Sequence of chain 1.A:
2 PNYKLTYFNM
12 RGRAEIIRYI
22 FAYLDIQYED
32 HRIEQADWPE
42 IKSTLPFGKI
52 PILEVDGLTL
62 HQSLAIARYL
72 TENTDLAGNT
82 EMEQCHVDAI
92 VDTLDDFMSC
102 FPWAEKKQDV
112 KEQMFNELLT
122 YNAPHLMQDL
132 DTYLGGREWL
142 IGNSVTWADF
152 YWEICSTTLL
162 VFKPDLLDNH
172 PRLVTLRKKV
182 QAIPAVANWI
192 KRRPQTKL

Binding-site contacts:
Ligand atom N22 contacts residue MET99 of chain 1.A at 3.3 Å.
Ligand atom C15 contacts residue MET99 of chain 1.A at 4.1 Å (hydrophobic).
Ligand atom C21 contacts residue ASP96 of chain 1.A at 3.5 Å.
Ligand atom C19 contacts residue MET99 of chain 1.A at 4.0 Å (hydrophobic).
Ligand atom O8 contacts residue LEU199 of chain 1.A at 3.1 Å.
Ligand atom C5 contacts residue MET11 of chain 1.A at 4.0 Å (hydrophobic).
Ligand atom N22 contacts residue ASP96 of chain 1.A at 3.0 Å (salt-bridge).
Ligand atom C20 contacts residue ARG14 of chain 1.A at 3.3 Å.
Ligand atom C16 contacts residue GLY13 of chain 1.A at 3.4 Å.
Ligand atom C17 contacts residue TYR152 of chain 1.A at 3.5 Å (hydrophobic).
Ligand atom C21 contacts residue MET99 of chain 1.A at 3.6 Å (hydrophobic).
Ligand atom C21 contacts residue SER100 of chain 1.A at 4.0 Å.
Ligand atom N6 contacts residue GSH1 of chain 1.F at 4.1 Å.
Ligand atom O13 contacts residue TRP104 of chain 1.A at 3.0 Å.
Ligand atom C11 contacts residue TRP104 of chain 1.A at 3.8 Å (hydrophobic).
Ligand atom N22 contacts residue TYR152 of chain 1.A at 3.2 Å (h-bond).
Ligand atom C3 contacts residue PHE9 of chain 1.A at 3.9 Å (hydrophobic).
Ligand atom C14 contacts residue GLY13 of chain 1.A at 4.0 Å.
Ligand atom O13 contacts residue GSH1 of chain 1.F at 4.0 Å.
Ligand atom N6 contacts residue TRP104 of chain 1.A at 3.7 Å.
Ligand atom C17 contacts residue CYS156 of chain 1.A at 4.0 Å (hydrophobic).
Ligand atom C20 contacts residue MET99 of chain 1.A at 4.0 Å (hydrophobic).
Ligand atom C17 contacts residue MET99 of chain 1.A at 4.0 Å (hydrophobic).
Ligand atom C15 contacts residue GLY13 of chain 1.A at 3.5 Å.
Ligand atom N12 contacts residue ARG14 of chain 1.A at 4.1 Å.
Ligand atom C16 contacts residue MET99 of chain 1.A at 3.9 Å (hydrophobic).
Ligand atom N10 contacts residue TRP104 of chain 1.A at 4.0 Å.
Ligand atom C18 contacts residue MET99 of chain 1.A at 3.5 Å (hydrophobic).
Ligand atom C18 contacts residue TYR152 of chain 1.A at 3.6 Å (hydrophobic).
Ligand atom C21 contacts residue ARG14 of chain 1.A at 3.3 Å.
Ligand atom C20 contacts residue TRP104 of chain 1.A at 4.0 Å (hydrophobic).
Ligand atom N10 contacts residue GLY13 of chain 1.A at 3.8 Å.
Ligand atom N12 contacts residue TRP104 of chain 1.A at 3.2 Å (h-bond).
Ligand atom O8 contacts residue TRP104 of chain 1.A at 3.5 Å.
Ligand atom C1 contacts residue GLN36 of chain 1.A at 3.6 Å.
Ligand atom C19 contacts residue ARG14 of chain 1.A at 3.8 Å.
Ligand atom C7 contacts residue MET11 of chain 1.A at 3.9 Å (hydrophobic).
Ligand atom C9 contacts residue TRP104 of chain 1.A at 3.5 Å (hydrophobic).
Ligand atom O8 contacts residue MET11 of chain 1.A at 3.5 Å.
Ligand atom C7 contacts residue TRP104 of chain 1.A at 3.7 Å (hydrophobic).

This protein binds this small molecule.
Small molecule (SMILES): COCCCNC(=O)c1nc(-c2cccc3[nH]ccc23)no1